Sequence of chain 1.A:
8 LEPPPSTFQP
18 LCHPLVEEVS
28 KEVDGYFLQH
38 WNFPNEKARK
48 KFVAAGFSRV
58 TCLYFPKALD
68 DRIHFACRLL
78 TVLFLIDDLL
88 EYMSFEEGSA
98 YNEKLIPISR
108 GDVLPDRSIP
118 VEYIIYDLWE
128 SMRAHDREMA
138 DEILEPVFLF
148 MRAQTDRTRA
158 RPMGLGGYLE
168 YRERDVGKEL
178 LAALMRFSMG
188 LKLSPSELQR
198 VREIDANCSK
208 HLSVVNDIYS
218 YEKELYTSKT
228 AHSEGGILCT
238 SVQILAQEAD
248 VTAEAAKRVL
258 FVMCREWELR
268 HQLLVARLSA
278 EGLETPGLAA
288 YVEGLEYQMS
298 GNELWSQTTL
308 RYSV

Binding-site contacts:
Ligand atom C10 contacts residue LEU178 of chain 1.A at 3.6 Å (hydrophobic).
Ligand atom C8 contacts residue POP1 of chain 1.H at 3.5 Å.
Ligand atom C12 contacts residue POP1 of chain 1.H at 3.9 Å.
Ligand atom C10 contacts residue TYR61 of chain 1.A at 3.3 Å (hydrophobic).
Ligand atom C5 contacts residue LEU77 of chain 1.A at 4.4 Å (hydrophobic).
Ligand atom C12 contacts residue PHE147 of chain 1.A at 4.2 Å (hydrophobic).
Ligand atom C4 contacts residue VAL173 of chain 1.A at 4.2 Å (hydrophobic).
Ligand atom C7 contacts residue PHE147 of chain 1.A at 3.7 Å (hydrophobic).
Ligand atom C13 contacts residue LEU77 of chain 1.A at 4.0 Å (hydrophobic).
Ligand atom C1 contacts residue ASN213 of chain 1.A at 3.2 Å.
Ligand atom N1 contacts residue POP1 of chain 1.H at 2.8 Å (h-bond).
Ligand atom C6 contacts residue LEU77 of chain 1.A at 4.2 Å (hydrophobic).
Ligand atom C2 contacts residue TYR61 of chain 1.A at 3.8 Å (hydrophobic).
Ligand atom N1 contacts residue VAL173 of chain 1.A at 4.3 Å.
Ligand atom C4 contacts residue TYR61 of chain 1.A at 4.2 Å (hydrophobic).
Ligand atom C2 contacts residue ASN299 of chain 1.A at 3.7 Å.
Ligand atom C12 contacts residue ASP84 of chain 1.A at 3.8 Å.
Ligand atom C3 contacts residue TYR61 of chain 1.A at 3.8 Å (hydrophobic).
Ligand atom C12 contacts residue PHE81 of chain 1.A at 4.1 Å (hydrophobic).
Ligand atom C8 contacts residue PHE147 of chain 1.A at 4.0 Å (hydrophobic).
Ligand atom C5 contacts residue PHE81 of chain 1.A at 4.3 Å (hydrophobic).
Ligand atom C8 contacts residue ASP172 of chain 1.A at 4.2 Å.
Ligand atom C2 contacts residue PHE81 of chain 1.A at 4.0 Å (hydrophobic).
Ligand atom C13 contacts residue PHE147 of chain 1.A at 4.4 Å (hydrophobic).
Ligand atom C9 contacts residue POP1 of chain 1.H at 3.6 Å.
Ligand atom C8 contacts residue VAL173 of chain 1.A at 3.3 Å (hydrophobic).
Ligand atom C13 contacts residue LEU80 of chain 1.A at 3.6 Å (hydrophobic).
Ligand atom C11 contacts residue PHE147 of chain 1.A at 3.9 Å (hydrophobic).
Ligand atom N1 contacts residue ASN213 of chain 1.A at 4.3 Å.
Ligand atom C6 contacts residue VAL173 of chain 1.A at 4.0 Å (hydrophobic).
Ligand atom C1 contacts residue POP1 of chain 1.H at 3.2 Å.
Ligand atom C5 contacts residue LEU178 of chain 1.A at 4.2 Å (hydrophobic).
Ligand atom C3 contacts residue PHE81 of chain 1.A at 3.5 Å (hydrophobic).
Ligand atom C1 contacts residue TYR309 of chain 1.A at 4.0 Å (hydrophobic).
Ligand atom C7 contacts residue VAL173 of chain 1.A at 4.0 Å (hydrophobic).
Ligand atom C9 contacts residue VAL173 of chain 1.A at 3.9 Å (hydrophobic).
Ligand atom C1 contacts residue PHE81 of chain 1.A at 3.9 Å (hydrophobic).
Ligand atom C2 contacts residue ASN213 of chain 1.A at 3.9 Å.
Ligand atom C10 contacts residue VAL173 of chain 1.A at 3.4 Å (hydrophobic).
Ligand atom C13 contacts residue PHE81 of chain 1.A at 3.7 Å (hydrophobic).

The small molecule below binds the protein below.
Small molecule (SMILES): C=C(C)[C@H]1CC[C@@]2(C)CCC[NH+]=C2C1